Binding-site contacts:
Ligand atom C08 contacts residue ALA421 of chain 1.A at 3.7 Å (hydrophobic).
Ligand atom C12 contacts residue TRP429 of chain 1.A at 3.2 Å (hydrophobic).
Ligand atom C29 contacts residue TYR90 of chain 1.A at 3.2 Å (hydrophobic).
Ligand atom O09 contacts residue ASN417 of chain 1.A at 3.0 Å (h-bond).
Ligand atom O11 contacts residue ASN417 of chain 1.A at 2.8 Å (h-bond).
Ligand atom N19 contacts residue TYR87 of chain 1.A at 3.7 Å.
Ligand atom O11 contacts residue TRP429 of chain 1.A at 3.5 Å.
Ligand atom C28 contacts residue TYR90 of chain 1.A at 3.7 Å (hydrophobic).
Ligand atom O09 contacts residue ALA421 of chain 1.A at 3.2 Å.
Ligand atom C12 contacts residue ASN417 of chain 1.A at 3.7 Å.
Ligand atom C13 contacts residue ASN417 of chain 1.A at 3.7 Å.
Ligand atom C16 contacts residue TRP429 of chain 1.A at 3.5 Å (hydrophobic).
Ligand atom C13 contacts residue TYR184 of chain 1.A at 3.4 Å (hydrophobic).
Ligand atom C08 contacts residue ASN417 of chain 1.A at 3.4 Å.
Ligand atom O25 contacts residue TRP429 of chain 1.A at 3.3 Å.
Ligand atom C12 contacts residue TYR184 of chain 1.A at 3.6 Å (hydrophobic).
Ligand atom C15 contacts residue TRP429 of chain 1.A at 3.4 Å (hydrophobic).
Ligand atom N23 contacts residue TRP429 of chain 1.A at 3.3 Å.
Ligand atom C17 contacts residue TRP429 of chain 1.A at 3.3 Å (hydrophobic).
Ligand atom N19 contacts residue CYS183 of chain 1.A at 3.0 Å (h-bond).
Ligand atom O25 contacts residue ASN426 of chain 1.A at 3.3 Å (h-bond).
Ligand atom C28 contacts residue GLY94 of chain 1.A at 3.6 Å.
Ligand atom C18 contacts residue CYS183 of chain 1.A at 3.4 Å (hydrophobic).
Ligand atom C24 contacts residue TRP429 of chain 1.A at 3.6 Å (hydrophobic).
Ligand atom C18 contacts residue TRP429 of chain 1.A at 3.6 Å (hydrophobic).
Ligand atom CL1 contacts residue PHE188 of chain 1.A at 3.7 Å.
Ligand atom S21 contacts residue TRP429 of chain 1.A at 3.3 Å.
Ligand atom C22 contacts residue TRP429 of chain 1.A at 3.4 Å (hydrophobic).
Ligand atom C15 contacts residue TYR184 of chain 1.A at 3.5 Å (hydrophobic).
Ligand atom C01 contacts residue PRO422 of chain 1.A at 3.7 Å (hydrophobic).
Ligand atom C10 contacts residue TRP429 of chain 1.A at 3.5 Å (hydrophobic).
Ligand atom CL1 contacts residue ILE185 of chain 1.A at 3.4 Å.
Ligand atom C04 contacts residue ALA421 of chain 1.A at 3.7 Å (hydrophobic).
Ligand atom N05 contacts residue ALA421 of chain 1.A at 3.7 Å.
Ligand atom C20 contacts residue TRP429 of chain 1.A at 3.3 Å (hydrophobic).
Ligand atom CL1 contacts residue TRP429 of chain 1.A at 3.5 Å.
Ligand atom CL1 contacts residue ASN417 of chain 1.A at 2.8 Å.
Ligand atom C10 contacts residue ASN417 of chain 1.A at 3.1 Å.
Ligand atom C16 contacts residue TYR184 of chain 1.A at 3.6 Å (hydrophobic).
Ligand atom C13 contacts residue TRP429 of chain 1.A at 3.3 Å (hydrophobic).

Sequence of chain 1.A:
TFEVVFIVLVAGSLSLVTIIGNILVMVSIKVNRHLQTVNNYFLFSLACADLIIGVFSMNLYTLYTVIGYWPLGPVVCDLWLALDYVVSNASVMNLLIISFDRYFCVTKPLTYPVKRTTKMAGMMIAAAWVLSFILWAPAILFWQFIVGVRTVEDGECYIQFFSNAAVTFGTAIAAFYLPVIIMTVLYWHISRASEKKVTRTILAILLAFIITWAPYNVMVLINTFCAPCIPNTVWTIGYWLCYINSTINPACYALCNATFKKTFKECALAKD

The small molecule below binds the protein below.
Small molecule (SMILES): Cc1c(Cl)c(OCC(=O)N2CCN(C)CC2)nc2sc(C(=O)NC3CC3)c(N)c12